Sequence of chain 1.A:
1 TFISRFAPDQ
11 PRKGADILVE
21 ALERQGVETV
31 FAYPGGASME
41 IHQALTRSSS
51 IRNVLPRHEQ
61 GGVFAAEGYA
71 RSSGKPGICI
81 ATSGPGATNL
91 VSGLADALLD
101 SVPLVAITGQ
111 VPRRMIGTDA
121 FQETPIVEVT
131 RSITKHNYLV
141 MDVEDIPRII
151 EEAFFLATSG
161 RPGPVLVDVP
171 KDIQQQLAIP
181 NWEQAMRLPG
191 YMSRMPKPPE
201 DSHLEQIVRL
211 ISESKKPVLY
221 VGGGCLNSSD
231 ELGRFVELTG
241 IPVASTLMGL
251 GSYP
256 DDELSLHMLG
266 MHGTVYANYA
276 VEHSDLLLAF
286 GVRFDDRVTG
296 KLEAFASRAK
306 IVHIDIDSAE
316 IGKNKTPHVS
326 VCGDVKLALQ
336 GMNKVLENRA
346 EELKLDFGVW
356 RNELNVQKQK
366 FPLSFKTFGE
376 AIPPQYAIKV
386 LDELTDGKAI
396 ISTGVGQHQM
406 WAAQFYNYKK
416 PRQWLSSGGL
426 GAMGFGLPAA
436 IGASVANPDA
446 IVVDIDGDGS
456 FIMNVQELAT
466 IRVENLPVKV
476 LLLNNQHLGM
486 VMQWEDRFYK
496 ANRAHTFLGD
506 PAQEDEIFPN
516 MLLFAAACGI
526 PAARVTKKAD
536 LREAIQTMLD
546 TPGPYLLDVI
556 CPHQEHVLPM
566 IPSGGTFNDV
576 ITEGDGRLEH

Sequence of chain 4.A:
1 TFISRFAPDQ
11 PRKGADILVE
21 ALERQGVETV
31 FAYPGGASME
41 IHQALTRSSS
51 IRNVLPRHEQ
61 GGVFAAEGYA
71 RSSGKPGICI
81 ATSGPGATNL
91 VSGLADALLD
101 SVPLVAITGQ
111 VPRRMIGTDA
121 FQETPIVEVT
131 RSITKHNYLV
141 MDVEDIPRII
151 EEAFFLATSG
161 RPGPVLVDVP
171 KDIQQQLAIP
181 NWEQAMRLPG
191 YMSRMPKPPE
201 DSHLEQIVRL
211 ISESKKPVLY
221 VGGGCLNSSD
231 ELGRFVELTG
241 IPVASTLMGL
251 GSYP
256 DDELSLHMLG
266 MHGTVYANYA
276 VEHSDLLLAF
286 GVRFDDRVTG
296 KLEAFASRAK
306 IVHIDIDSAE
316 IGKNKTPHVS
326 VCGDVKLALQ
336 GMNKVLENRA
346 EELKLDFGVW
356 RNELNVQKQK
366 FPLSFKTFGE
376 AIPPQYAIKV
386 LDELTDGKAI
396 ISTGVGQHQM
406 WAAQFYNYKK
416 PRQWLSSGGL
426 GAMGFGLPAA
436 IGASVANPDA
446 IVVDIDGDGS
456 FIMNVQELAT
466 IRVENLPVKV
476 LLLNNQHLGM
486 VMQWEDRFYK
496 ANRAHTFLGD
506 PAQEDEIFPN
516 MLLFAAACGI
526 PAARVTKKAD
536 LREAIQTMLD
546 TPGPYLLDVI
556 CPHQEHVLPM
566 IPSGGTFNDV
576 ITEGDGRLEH

This protein binds this small molecule.
Small molecule (SMILES): C/C(NCc1cnc(C)nc1N)=C(/S)CCO[P](=O)([O-])O[P](=O)([O-])O

Binding-site contacts:
Ligand atom C5' contacts residue MET428 of chain 4.A at 3.6 Å (hydrophobic).
Ligand atom C7 contacts residue VAL400 of chain 4.A at 3.4 Å (hydrophobic).
Ligand atom C4' contacts residue MET428 of chain 4.A at 3.5 Å (hydrophobic).
Ligand atom PA contacts residue MG1 of chain 4.B at 3.2 Å.
Ligand atom C6' contacts residue GLU59 of chain 1.A at 3.2 Å.
Ligand atom N4' contacts residue GLY426 of chain 4.A at 3.0 Å (h-bond).
Ligand atom CM4 contacts residue PRO34 of chain 1.A at 3.2 Å (hydrophobic).
Ligand atom N1' contacts residue GLU59 of chain 1.A at 2.8 Å (salt-bridge).
Ligand atom O1A contacts residue MG1 of chain 4.B at 2.1 Å.
Ligand atom PB contacts residue GLN402 of chain 4.A at 3.6 Å.
Ligand atom O7 contacts residue LEU483 of chain 4.A at 3.4 Å.
Ligand atom O2B contacts residue GLY401 of chain 4.A at 3.4 Å.
Ligand atom C4 contacts residue MET428 of chain 4.A at 3.5 Å (hydrophobic).
Ligand atom S1 contacts residue VAL400 of chain 4.A at 3.4 Å (h-bond).
Ligand atom C7' contacts residue PRO34 of chain 1.A at 3.5 Å (hydrophobic).
Ligand atom O2A contacts residue GLY454 of chain 4.A at 3.6 Å (h-bond).
Ligand atom O2A contacts residue SER455 of chain 4.A at 2.6 Å (h-bond).
Ligand atom O1A contacts residue ASP453 of chain 4.A at 2.9 Å (salt-bridge).
Ligand atom O2B contacts residue GLY484 of chain 4.A at 3.3 Å (h-bond).
Ligand atom S1 contacts residue GLY401 of chain 4.A at 3.5 Å.
Ligand atom O3B contacts residue GLY484 of chain 4.A at 2.8 Å (h-bond).
Ligand atom O2A contacts residue VAL400 of chain 4.A at 3.6 Å (h-bond).
Ligand atom O3B contacts residue HIS482 of chain 4.A at 3.2 Å (h-bond).
Ligand atom N3' contacts residue MET428 of chain 4.A at 3.2 Å (h-bond).
Ligand atom CM4 contacts residue MET428 of chain 4.A at 3.5 Å (hydrophobic).
Ligand atom O1A contacts residue GLY454 of chain 4.A at 2.9 Å (h-bond).
Ligand atom O1B contacts residue GLN402 of chain 4.A at 3.3 Å (h-bond).
Ligand atom PB contacts residue HIS403 of chain 4.A at 3.6 Å.
Ligand atom O3A contacts residue HIS403 of chain 4.A at 3.0 Å (h-bond).
Ligand atom CM2 contacts residue ASN89 of chain 1.A at 3.4 Å.
Ligand atom O2B contacts residue GLN402 of chain 4.A at 2.8 Å (h-bond).
Ligand atom O1A contacts residue HIS482 of chain 4.A at 3.1 Å (h-bond).
Ligand atom N4' contacts residue GLN122 of chain 1.A at 3.1 Å (h-bond).
Ligand atom O1B contacts residue HIS403 of chain 4.A at 2.9 Å (h-bond).
Ligand atom O3B contacts residue ASN480 of chain 4.A at 2.8 Å (h-bond).
Ligand atom O2B contacts residue MET485 of chain 4.A at 3.1 Å (h-bond).
Ligand atom CM2 contacts residue MET428 of chain 4.A at 3.6 Å (hydrophobic).
Ligand atom O3A contacts residue MG1 of chain 4.B at 3.5 Å.
Ligand atom O3B contacts residue MG1 of chain 4.B at 2.0 Å.
Ligand atom PB contacts residue MG1 of chain 4.B at 3.3 Å.